Sequence of chain 53.A:
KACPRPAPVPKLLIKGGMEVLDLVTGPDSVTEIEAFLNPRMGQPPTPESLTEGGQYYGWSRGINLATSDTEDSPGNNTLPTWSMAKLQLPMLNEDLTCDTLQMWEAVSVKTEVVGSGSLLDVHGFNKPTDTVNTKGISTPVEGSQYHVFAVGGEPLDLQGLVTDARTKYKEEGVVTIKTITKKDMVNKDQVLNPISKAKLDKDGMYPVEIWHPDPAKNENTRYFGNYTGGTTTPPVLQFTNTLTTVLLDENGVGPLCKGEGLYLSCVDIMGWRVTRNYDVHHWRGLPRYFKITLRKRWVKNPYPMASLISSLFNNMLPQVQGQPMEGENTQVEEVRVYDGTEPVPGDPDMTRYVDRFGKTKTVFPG

Sequence of chain 53.E:
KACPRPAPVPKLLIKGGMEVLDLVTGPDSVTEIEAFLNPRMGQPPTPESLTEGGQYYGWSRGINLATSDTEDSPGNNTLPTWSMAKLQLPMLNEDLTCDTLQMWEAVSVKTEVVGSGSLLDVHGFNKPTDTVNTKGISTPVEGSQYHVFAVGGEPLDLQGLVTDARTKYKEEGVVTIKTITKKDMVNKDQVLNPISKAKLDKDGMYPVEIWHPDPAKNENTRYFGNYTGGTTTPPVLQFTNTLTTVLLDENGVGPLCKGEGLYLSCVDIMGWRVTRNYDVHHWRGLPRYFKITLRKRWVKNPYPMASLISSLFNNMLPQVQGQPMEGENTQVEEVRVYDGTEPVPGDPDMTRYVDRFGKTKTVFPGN

The protein below binds the small molecule below.
Small molecule (SMILES): CC(=O)N[C@H]1[C@H]([C@H](O)[C@H](O)CO)O[C@@](O[C@H]2[C@@H](O)[C@@H](CO)O[C@@H](O[C@H]3[C@H](O)[C@@H](O)[C@H](O)O[C@@H]3CO)[C@@H]2O)(C(=O)O)C[C@@H]1O

Binding-site contacts:
Ligand atom O6 contacts residue GLY78 of chain 53.E at 3.8 Å.
Ligand atom C4 contacts residue GLY78 of chain 53.E at 3.4 Å.
Ligand atom C1 contacts residue TYR72 of chain 53.E at 3.7 Å (hydrophobic).
Ligand atom O4 contacts residue ILE79 of chain 53.E at 3.4 Å (h-bond).
Ligand atom C10 contacts residue TYR72 of chain 53.E at 4.2 Å (hydrophobic).
Ligand atom C2 contacts residue GLY78 of chain 53.E at 4.2 Å.
Ligand atom O3 contacts residue VAL296 of chain 53.E at 4.2 Å.
Ligand atom O4 contacts residue THR291 of chain 53.E at 3.4 Å.
Ligand atom C5 contacts residue TYR72 of chain 53.E at 3.5 Å (hydrophobic).
Ligand atom O3 contacts residue GLY78 of chain 53.E at 3.6 Å.
Ligand atom N5 contacts residue TYR72 of chain 53.E at 3.2 Å (h-bond).
Ligand atom O4 contacts residue GLY78 of chain 53.E at 3.1 Å.
Ligand atom C7 contacts residue TYR72 of chain 53.E at 4.2 Å (hydrophobic).
Ligand atom C4 contacts residue TYR72 of chain 53.E at 3.2 Å (hydrophobic).
Ligand atom C3 contacts residue GLY78 of chain 53.E at 4.2 Å.
Ligand atom C4 contacts residue HIS298 of chain 53.E at 3.7 Å.
Ligand atom O8 contacts residue TYR72 of chain 53.E at 3.2 Å (h-bond).
Ligand atom O4 contacts residue TYR72 of chain 53.E at 3.9 Å.
Ligand atom O4 contacts residue HIS298 of chain 53.E at 3.1 Å (h-bond).
Ligand atom C6 contacts residue ASN93 of chain 53.E at 3.5 Å.
Ligand atom C3 contacts residue VAL296 of chain 53.E at 3.5 Å (hydrophobic).
Ligand atom C11 contacts residue ASP85 of chain 53.A at 3.8 Å.
Ligand atom C4 contacts residue ARG77 of chain 53.E at 4.2 Å.
Ligand atom O10 contacts residue THR291 of chain 53.E at 4.0 Å.
Ligand atom C5 contacts residue ASN93 of chain 53.E at 4.3 Å.
Ligand atom O1B contacts residue ARG77 of chain 53.E at 2.8 Å (salt-bridge).
Ligand atom O10 contacts residue ASN293 of chain 53.E at 3.8 Å.
Ligand atom O6 contacts residue ASN93 of chain 53.E at 2.8 Å (h-bond).
Ligand atom C8 contacts residue TYR72 of chain 53.E at 4.2 Å (hydrophobic).
Ligand atom O4 contacts residue VAL296 of chain 53.E at 4.2 Å.
Ligand atom O6 contacts residue THR94 of chain 53.E at 3.7 Å.
Ligand atom O1A contacts residue GLY78 of chain 53.E at 3.6 Å (h-bond).
Ligand atom O1A contacts residue ARG77 of chain 53.E at 3.1 Å (salt-bridge).
Ligand atom C6 contacts residue TYR72 of chain 53.E at 3.5 Å (hydrophobic).
Ligand atom C1 contacts residue ARG77 of chain 53.E at 3.4 Å.
Ligand atom C3 contacts residue GLY78 of chain 53.E at 4.1 Å.
Ligand atom O1B contacts residue TYR72 of chain 53.E at 3.7 Å.
Ligand atom C3 contacts residue HIS298 of chain 53.E at 3.6 Å.
Ligand atom O1A contacts residue TYR72 of chain 53.E at 3.4 Å.
Ligand atom O6 contacts residue ARG77 of chain 53.E at 4.0 Å.